Sequence of chain 47.C:
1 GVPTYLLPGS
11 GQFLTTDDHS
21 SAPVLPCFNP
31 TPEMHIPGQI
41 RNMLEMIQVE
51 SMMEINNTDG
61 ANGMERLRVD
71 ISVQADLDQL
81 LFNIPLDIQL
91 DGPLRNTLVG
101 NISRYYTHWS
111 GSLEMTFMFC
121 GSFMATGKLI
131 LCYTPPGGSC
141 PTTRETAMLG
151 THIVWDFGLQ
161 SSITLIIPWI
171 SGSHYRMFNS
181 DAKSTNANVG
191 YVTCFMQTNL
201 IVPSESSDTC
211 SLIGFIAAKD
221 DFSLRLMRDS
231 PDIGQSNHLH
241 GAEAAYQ

A protein and the small-molecule ligand that binds it are described below.
Small molecule (SMILES): Cc1cc(CCCOc2c(C)cc(-c3noc(C(F)(F)F)n3)cc2C)on1

Binding-site contacts:
Ligand atom CM2 contacts residue PHE147 of chain 46.A at 3.8 Å (hydrophobic).
Ligand atom N2 contacts residue PHE115 of chain 46.A at 3.7 Å.
Ligand atom F3 contacts residue VAL24 of chain 46.C at 3.3 Å.
Ligand atom O1 contacts residue THR97 of chain 46.A at 3.8 Å.
Ligand atom CM2 contacts residue ILE184 of chain 46.A at 3.8 Å (hydrophobic).
Ligand atom CM6 contacts residue TRP93 of chain 46.A at 3.7 Å (hydrophobic).
Ligand atom N2 contacts residue THR97 of chain 46.A at 3.8 Å.
Ligand atom C5B contacts residue ILE119 of chain 46.A at 3.9 Å (hydrophobic).
Ligand atom O1 contacts residue PHE115 of chain 46.A at 3.4 Å.
Ligand atom F2 contacts residue ALA169 of chain 46.A at 3.6 Å.
Ligand atom F2 contacts residue VAL171 of chain 46.A at 3.9 Å.
Ligand atom CM2 contacts residue ILE95 of chain 46.A at 4.0 Å (hydrophobic).
Ligand atom CM2 contacts residue ILE217 of chain 46.A at 3.4 Å (hydrophobic).
Ligand atom C2B contacts residue ILE184 of chain 46.A at 3.8 Å (hydrophobic).
Ligand atom C3B contacts residue ILE184 of chain 46.A at 3.5 Å (hydrophobic).
Ligand atom F2 contacts residue ALA145 of chain 46.A at 2.8 Å.
Ligand atom O1A contacts residue ILE121 of chain 46.A at 3.8 Å.
Ligand atom C5 contacts residue TYR193 of chain 46.A at 4.0 Å (hydrophobic).
Ligand atom CM6 contacts residue ILE95 of chain 46.A at 3.9 Å (hydrophobic).
Ligand atom F1 contacts residue MET182 of chain 46.A at 3.2 Å.
Ligand atom F3 contacts residue PHE147 of chain 46.A at 3.5 Å.
Ligand atom C1B contacts residue ILE95 of chain 46.A at 3.6 Å (hydrophobic).
Ligand atom O1A contacts residue LEU220 of chain 46.A at 3.4 Å.
Ligand atom C2B contacts residue ILE95 of chain 46.A at 3.8 Å (hydrophobic).
Ligand atom F3 contacts residue ALA169 of chain 46.A at 3.7 Å.
Ligand atom C6B contacts residue ILE95 of chain 46.A at 4.0 Å (hydrophobic).
Ligand atom CM6 contacts residue ILE119 of chain 46.A at 4.0 Å (hydrophobic).
Ligand atom F2 contacts residue PHE147 of chain 46.A at 3.8 Å.
Ligand atom N3A contacts residue PHE147 of chain 46.A at 3.9 Å.
Ligand atom N1A contacts residue ILE119 of chain 46.A at 3.8 Å.
Ligand atom C3A contacts residue LEU220 of chain 46.A at 4.0 Å (hydrophobic).
Ligand atom N1A contacts residue LEU220 of chain 46.A at 3.3 Å.
Ligand atom C4 contacts residue ILE217 of chain 46.A at 4.0 Å (hydrophobic).
Ligand atom C1C contacts residue TYR193 of chain 46.A at 3.9 Å (hydrophobic).
Ligand atom O1B contacts residue ILE119 of chain 46.A at 3.9 Å.
Ligand atom F1 contacts residue VAL171 of chain 46.A at 3.8 Å.
Ligand atom N3A contacts residue ILE184 of chain 46.A at 3.9 Å.
Ligand atom C6B contacts residue ILE119 of chain 46.A at 3.8 Å (hydrophobic).
Ligand atom C2A contacts residue LEU220 of chain 46.A at 3.8 Å (hydrophobic).
Ligand atom C4 contacts residue TYR193 of chain 46.A at 3.9 Å (hydrophobic).

Sequence of chain 46.C:
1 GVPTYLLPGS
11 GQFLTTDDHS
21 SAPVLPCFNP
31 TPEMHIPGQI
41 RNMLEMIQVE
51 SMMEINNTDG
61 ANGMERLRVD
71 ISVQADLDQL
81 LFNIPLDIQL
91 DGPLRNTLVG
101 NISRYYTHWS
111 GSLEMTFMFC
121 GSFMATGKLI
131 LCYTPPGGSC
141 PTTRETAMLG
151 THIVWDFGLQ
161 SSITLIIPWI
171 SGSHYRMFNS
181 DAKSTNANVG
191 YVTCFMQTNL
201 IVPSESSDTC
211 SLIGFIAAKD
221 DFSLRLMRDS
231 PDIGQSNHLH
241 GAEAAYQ

Sequence of chain 46.A:
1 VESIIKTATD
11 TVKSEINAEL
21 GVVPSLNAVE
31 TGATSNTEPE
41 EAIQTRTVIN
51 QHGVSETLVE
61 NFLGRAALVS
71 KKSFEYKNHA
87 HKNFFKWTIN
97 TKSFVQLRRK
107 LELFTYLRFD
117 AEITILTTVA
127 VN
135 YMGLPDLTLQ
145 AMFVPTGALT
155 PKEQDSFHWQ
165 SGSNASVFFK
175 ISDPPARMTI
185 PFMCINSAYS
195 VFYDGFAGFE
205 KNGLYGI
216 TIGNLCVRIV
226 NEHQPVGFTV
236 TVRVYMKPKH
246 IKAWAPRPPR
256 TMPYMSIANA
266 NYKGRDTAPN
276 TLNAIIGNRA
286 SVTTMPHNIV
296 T